Binding-site contacts:
Ligand atom C3 contacts residue ALA73 of chain 1.A at 4.0 Å (hydrophobic).
Ligand atom C6 contacts residue TRP79 of chain 1.A at 3.6 Å (hydrophobic).
Ligand atom C2 contacts residue GLU239 of chain 1.A at 3.8 Å.
Ligand atom C3 contacts residue GLU239 of chain 1.A at 3.6 Å.
Ligand atom C1 contacts residue PHE82 of chain 1.A at 4.1 Å (hydrophobic).
Ligand atom O3 contacts residue ASN74 of chain 1.A at 4.2 Å.
Ligand atom C4 contacts residue HIS50 of chain 1.A at 3.7 Å.
Ligand atom O7 contacts residue HIS50 of chain 1.A at 3.7 Å.
Ligand atom O3 contacts residue ILE72 of chain 1.A at 4.3 Å.
Ligand atom C12 contacts residue TYR19 of chain 1.A at 4.2 Å (hydrophobic).
Ligand atom C18 contacts residue TYR20 of chain 1.A at 3.3 Å (hydrophobic).
Ligand atom C18 contacts residue PRO16 of chain 1.A at 3.8 Å (hydrophobic).
Ligand atom C24 contacts residue LYS140 of chain 1.A at 4.0 Å.
Ligand atom O25 contacts residue LYS240 of chain 1.A at 3.6 Å.
Ligand atom C2 contacts residue ASN74 of chain 1.A at 3.9 Å.
Ligand atom O26 contacts residue TYR161 of chain 1.A at 2.8 Å (h-bond).
Ligand atom C24 contacts residue TYR161 of chain 1.A at 3.9 Å (hydrophobic).
Ligand atom C19 contacts residue PHE82 of chain 1.A at 3.6 Å (hydrophobic).
Ligand atom O26 contacts residue LYS140 of chain 1.A at 4.1 Å.
Ligand atom O7 contacts residue GLU239 of chain 1.A at 4.0 Å.
Ligand atom C1 contacts residue ASN74 of chain 1.A at 3.8 Å.
Ligand atom C14 contacts residue GLU239 of chain 1.A at 4.2 Å.
Ligand atom C21 contacts residue TYR19 of chain 1.A at 3.5 Å (hydrophobic).
Ligand atom C5 contacts residue TRP79 of chain 1.A at 3.7 Å (hydrophobic).
Ligand atom O3 contacts residue GLU239 of chain 1.A at 2.7 Å (salt-bridge).
Ligand atom C3 contacts residue ASN74 of chain 1.A at 3.9 Å.
Ligand atom C11 contacts residue PHE82 of chain 1.A at 3.6 Å (hydrophobic).
Ligand atom C6 contacts residue LEU101 of chain 1.A at 4.2 Å (hydrophobic).
Ligand atom C12 contacts residue GLU239 of chain 1.A at 3.9 Å.
Ligand atom C19 contacts residue TRP79 of chain 1.A at 4.0 Å (hydrophobic).
Ligand atom C19 contacts residue TYR20 of chain 1.A at 4.3 Å (hydrophobic).
Ligand atom C4 contacts residue GLU239 of chain 1.A at 4.0 Å.
Ligand atom C9 contacts residue GLU239 of chain 1.A at 3.7 Å.
Ligand atom O25 contacts residue LYS140 of chain 1.A at 3.7 Å.
Ligand atom O3 contacts residue ALA73 of chain 1.A at 3.6 Å.
Ligand atom O3 contacts residue HIS50 of chain 1.A at 3.7 Å.
Ligand atom C23 contacts residue TYR161 of chain 1.A at 4.2 Å (hydrophobic).
Ligand atom O12 contacts residue GLU239 of chain 1.A at 2.7 Å (salt-bridge).
Ligand atom C7 contacts residue LEU101 of chain 1.A at 4.1 Å (hydrophobic).
Ligand atom C11 contacts residue GLU239 of chain 1.A at 4.1 Å.

The protein below binds the small molecule below.
Small molecule (SMILES): C[C@H](CCC(=O)O)[C@H]1CC[C@H]2[C@@H]3[C@H](O)C[C@@H]4C[C@H](O)CC[C@]4(C)[C@H]3C[C@H](O)[C@]12C

Sequence of chain 1.A:
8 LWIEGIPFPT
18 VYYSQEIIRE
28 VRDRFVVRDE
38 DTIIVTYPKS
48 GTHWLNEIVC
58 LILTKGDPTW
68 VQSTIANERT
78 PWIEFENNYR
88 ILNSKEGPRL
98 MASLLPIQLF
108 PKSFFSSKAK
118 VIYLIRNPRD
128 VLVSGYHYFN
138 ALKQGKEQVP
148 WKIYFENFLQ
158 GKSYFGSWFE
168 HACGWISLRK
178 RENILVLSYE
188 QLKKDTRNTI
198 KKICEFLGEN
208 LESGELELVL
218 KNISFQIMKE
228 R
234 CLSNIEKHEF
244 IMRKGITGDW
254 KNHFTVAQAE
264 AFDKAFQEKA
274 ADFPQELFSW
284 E